Binding-site contacts:
Ligand atom C6 contacts residue ARG775 of chain 1.B at 4.5 Å.
Ligand atom C8 contacts residue ASN275 of chain 1.C at 3.7 Å.
Ligand atom O5 contacts residue ASN275 of chain 1.C at 2.5 Å (h-bond).
Ligand atom O6 contacts residue GLU250 of chain 1.C at 3.1 Å (salt-bridge).
Ligand atom C8 contacts residue SER772 of chain 1.C at 3.5 Å.
Ligand atom C7 contacts residue ASN275 of chain 1.C at 3.7 Å.
Ligand atom C6 contacts residue ASN275 of chain 1.C at 3.3 Å.
Ligand atom C1 contacts residue HIS253 of chain 1.C at 3.4 Å.
Ligand atom O7 contacts residue SER393 of chain 1.C at 4.3 Å.
Ligand atom C8 contacts residue PRO773 of chain 1.C at 3.6 Å (hydrophobic).
Ligand atom C2 contacts residue HIS253 of chain 1.C at 4.2 Å.
Ligand atom C6 contacts residue GLU250 of chain 1.C at 4.3 Å.
Ligand atom O7 contacts residue GLY771 of chain 1.C at 4.3 Å.
Ligand atom O5 contacts residue HIS253 of chain 1.C at 3.6 Å.
Ligand atom C3 contacts residue ASN275 of chain 1.C at 3.6 Å.
Ligand atom O6 contacts residue TYR251 of chain 1.C at 3.5 Å (h-bond).
Ligand atom C5 contacts residue ASN275 of chain 1.C at 3.4 Å.
Ligand atom C1 contacts residue ASN275 of chain 1.C at 1.4 Å.
Ligand atom O6 contacts residue ARG775 of chain 1.B at 4.5 Å.
Ligand atom O6 contacts residue ASN275 of chain 1.C at 3.2 Å (h-bond).
Ligand atom C2 contacts residue ASN275 of chain 1.C at 2.4 Å.
Ligand atom C4 contacts residue ASN275 of chain 1.C at 3.8 Å.
Ligand atom C8 contacts residue GLY771 of chain 1.C at 3.3 Å.
Ligand atom N2 contacts residue ASN275 of chain 1.C at 3.1 Å (h-bond).
Ligand atom C7 contacts residue GLY771 of chain 1.C at 4.3 Å.
Ligand atom N2 contacts residue HIS253 of chain 1.C at 3.6 Å.

This protein binds this small molecule.
Small molecule (SMILES): CC(=O)N[C@H]1[C@H](O[C@H]2[C@H](O)[C@@H](NC(C)=O)CO[C@@H]2CO)O[C@H](CO)[C@@H](O[C@@H]2O[C@H](CO[C@H]3O[C@H](CO)[C@@H](O)[C@H](O)[C@@H]3O)[C@@H](O)[C@H](O[C@H]3O[C@H](CO)[C@@H](O)[C@H](O)[C@@H]3O)[C@@H]2O)[C@@H]1O

Sequence of chain 1.B:
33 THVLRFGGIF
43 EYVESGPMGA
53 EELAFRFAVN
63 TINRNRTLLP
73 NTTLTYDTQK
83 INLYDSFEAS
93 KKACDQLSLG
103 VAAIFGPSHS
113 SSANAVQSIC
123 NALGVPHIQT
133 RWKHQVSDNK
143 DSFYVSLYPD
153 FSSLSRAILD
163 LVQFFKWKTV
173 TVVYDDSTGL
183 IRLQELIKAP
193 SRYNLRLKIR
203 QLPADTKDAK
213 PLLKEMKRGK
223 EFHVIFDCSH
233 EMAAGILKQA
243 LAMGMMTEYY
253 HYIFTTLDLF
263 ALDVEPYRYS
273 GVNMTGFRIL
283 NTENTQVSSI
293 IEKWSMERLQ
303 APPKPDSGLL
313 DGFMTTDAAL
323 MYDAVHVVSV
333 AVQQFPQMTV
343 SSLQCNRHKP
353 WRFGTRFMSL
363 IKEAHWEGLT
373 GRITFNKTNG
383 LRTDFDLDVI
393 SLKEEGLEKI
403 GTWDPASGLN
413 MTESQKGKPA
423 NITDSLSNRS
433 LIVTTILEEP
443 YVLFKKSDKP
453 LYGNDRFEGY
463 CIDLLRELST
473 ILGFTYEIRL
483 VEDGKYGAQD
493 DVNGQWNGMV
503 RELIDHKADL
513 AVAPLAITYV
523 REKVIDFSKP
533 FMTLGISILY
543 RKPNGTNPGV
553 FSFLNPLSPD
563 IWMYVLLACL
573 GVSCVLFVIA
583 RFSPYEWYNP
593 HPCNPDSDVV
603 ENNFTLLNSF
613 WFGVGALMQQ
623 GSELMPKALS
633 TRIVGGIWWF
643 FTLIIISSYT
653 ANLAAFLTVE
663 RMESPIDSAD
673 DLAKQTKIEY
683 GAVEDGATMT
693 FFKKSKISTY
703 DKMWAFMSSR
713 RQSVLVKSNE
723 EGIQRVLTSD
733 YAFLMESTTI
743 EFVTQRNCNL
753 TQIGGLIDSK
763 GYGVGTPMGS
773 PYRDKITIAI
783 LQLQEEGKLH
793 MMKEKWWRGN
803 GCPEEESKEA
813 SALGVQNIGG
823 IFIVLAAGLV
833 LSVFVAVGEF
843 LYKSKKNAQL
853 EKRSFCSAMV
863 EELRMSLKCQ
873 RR

Sequence of chain 1.C:
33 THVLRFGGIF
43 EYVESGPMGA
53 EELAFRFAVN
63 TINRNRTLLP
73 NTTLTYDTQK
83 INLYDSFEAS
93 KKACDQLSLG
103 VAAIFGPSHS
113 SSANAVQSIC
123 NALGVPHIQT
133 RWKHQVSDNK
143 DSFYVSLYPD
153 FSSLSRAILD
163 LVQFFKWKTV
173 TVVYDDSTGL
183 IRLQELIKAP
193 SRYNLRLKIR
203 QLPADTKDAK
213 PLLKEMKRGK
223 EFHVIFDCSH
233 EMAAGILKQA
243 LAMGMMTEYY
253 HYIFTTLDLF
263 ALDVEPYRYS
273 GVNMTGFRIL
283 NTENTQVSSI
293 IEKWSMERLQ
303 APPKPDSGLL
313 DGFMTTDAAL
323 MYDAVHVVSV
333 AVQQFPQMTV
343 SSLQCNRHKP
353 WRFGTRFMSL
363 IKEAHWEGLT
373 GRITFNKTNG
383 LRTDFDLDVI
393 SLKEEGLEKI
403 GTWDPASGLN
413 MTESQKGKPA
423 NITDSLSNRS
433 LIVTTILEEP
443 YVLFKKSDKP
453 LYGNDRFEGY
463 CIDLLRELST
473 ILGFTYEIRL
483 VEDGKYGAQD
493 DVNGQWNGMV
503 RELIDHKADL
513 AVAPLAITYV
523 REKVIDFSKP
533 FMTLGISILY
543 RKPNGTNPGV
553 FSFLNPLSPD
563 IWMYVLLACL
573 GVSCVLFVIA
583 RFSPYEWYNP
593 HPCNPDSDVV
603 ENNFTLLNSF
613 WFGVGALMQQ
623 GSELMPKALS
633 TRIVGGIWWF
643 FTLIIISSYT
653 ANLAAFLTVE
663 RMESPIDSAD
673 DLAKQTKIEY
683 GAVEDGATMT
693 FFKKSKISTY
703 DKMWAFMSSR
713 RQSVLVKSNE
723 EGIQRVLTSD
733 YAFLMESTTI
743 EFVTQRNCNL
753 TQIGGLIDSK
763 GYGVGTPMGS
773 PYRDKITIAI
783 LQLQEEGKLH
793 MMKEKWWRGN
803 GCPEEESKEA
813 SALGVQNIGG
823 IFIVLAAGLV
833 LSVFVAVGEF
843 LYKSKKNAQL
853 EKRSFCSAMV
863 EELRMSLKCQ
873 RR